Binding-site contacts:
Ligand atom C14 contacts residue GLY246 of chain 1.A at 3.7 Å.
Ligand atom C5 contacts residue GLN28 of chain 1.A at 3.7 Å.
Ligand atom C4 contacts residue THR248 of chain 1.A at 3.4 Å.
Ligand atom O2 contacts residue ILE126 of chain 1.A at 3.4 Å.
Ligand atom CL1 contacts residue TRP92 of chain 1.A at 3.5 Å.
Ligand atom O1 contacts residue SER245 of chain 1.A at 3.2 Å (h-bond).
Ligand atom C2 contacts residue THR248 of chain 1.A at 3.5 Å.
Ligand atom C15 contacts residue PHE124 of chain 1.A at 3.8 Å (hydrophobic).
Ligand atom N4 contacts residue ASP244 of chain 1.A at 3.8 Å.
Ligand atom C19 contacts residue ILE134 of chain 1.A at 3.6 Å (hydrophobic).
Ligand atom C1 contacts residue GLY27 of chain 1.A at 3.5 Å.
Ligand atom O1 contacts residue THR247 of chain 1.A at 3.8 Å.
Ligand atom C27 contacts residue TRP92 of chain 1.A at 3.6 Å (hydrophobic).
Ligand atom C3 contacts residue THR248 of chain 1.A at 3.8 Å.
Ligand atom C10 contacts residue TRP131 of chain 1.A at 3.6 Å (hydrophobic).
Ligand atom C16 contacts residue PHE124 of chain 1.A at 3.3 Å (hydrophobic).
Ligand atom C8 contacts residue GLY246 of chain 1.A at 3.4 Å.
Ligand atom C21 contacts residue ASP244 of chain 1.A at 3.6 Å.
Ligand atom C21 contacts residue GLY50 of chain 1.A at 3.6 Å.
Ligand atom N3 contacts residue ASP244 of chain 1.A at 2.6 Å (salt-bridge).
Ligand atom C17 contacts residue TYR87 of chain 1.A at 3.5 Å (hydrophobic).
Ligand atom N3 contacts residue GLY50 of chain 1.A at 3.5 Å.
Ligand atom C7 contacts residue LEU46 of chain 1.A at 3.7 Å (hydrophobic).
Ligand atom N3 contacts residue ASP48 of chain 1.A at 2.8 Å (salt-bridge).
Ligand atom C4 contacts residue GLN28 of chain 1.A at 3.6 Å.
Ligand atom C21 contacts residue ASP48 of chain 1.A at 3.6 Å.
Ligand atom C4 contacts residue GLY27 of chain 1.A at 3.5 Å.
Ligand atom C4 contacts residue GLY29 of chain 1.A at 3.6 Å.
Ligand atom C8 contacts residue GLY29 of chain 1.A at 3.7 Å.
Ligand atom C1 contacts residue GLN28 of chain 1.A at 3.8 Å.
Ligand atom C17 contacts residue TRP92 of chain 1.A at 3.8 Å (hydrophobic).
Ligand atom C1 contacts residue THR248 of chain 1.A at 3.0 Å.
Ligand atom C17 contacts residue PHE124 of chain 1.A at 3.7 Å (hydrophobic).
Ligand atom C19 contacts residue ASP48 of chain 1.A at 3.4 Å.
Ligand atom C1 contacts residue GLY29 of chain 1.A at 3.8 Å.
Ligand atom C7 contacts residue GLY246 of chain 1.A at 3.4 Å.
Ligand atom C3 contacts residue GLY29 of chain 1.A at 3.6 Å.
Ligand atom N2 contacts residue ASP48 of chain 1.A at 2.8 Å (salt-bridge).
Ligand atom CL1 contacts residue ILE134 of chain 1.A at 3.8 Å.
Ligand atom C20 contacts residue ASP48 of chain 1.A at 3.6 Å.

This small molecule binds to this protein.
Small molecule (SMILES): [H]/N=C(\N)NC(=O)Cn1c(-c2ccc(Oc3ccc(C(C)=O)cc3)cc2)ccc1-c1ccccc1Cl

Sequence of chain 1.A:
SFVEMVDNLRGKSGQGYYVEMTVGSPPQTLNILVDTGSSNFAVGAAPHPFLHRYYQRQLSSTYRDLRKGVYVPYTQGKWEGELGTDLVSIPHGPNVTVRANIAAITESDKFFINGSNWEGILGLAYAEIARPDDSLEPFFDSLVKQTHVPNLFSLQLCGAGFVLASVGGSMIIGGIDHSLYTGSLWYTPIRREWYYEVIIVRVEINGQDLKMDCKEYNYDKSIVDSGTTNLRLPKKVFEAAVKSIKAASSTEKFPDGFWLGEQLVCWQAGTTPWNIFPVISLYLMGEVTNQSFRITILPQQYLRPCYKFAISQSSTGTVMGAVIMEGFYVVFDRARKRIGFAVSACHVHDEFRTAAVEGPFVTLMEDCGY